This protein binds this small molecule.
Small molecule (SMILES): CC(=O)N[C@@H]1[C@@H](O)[C@H](O)[C@@H](CO)O[C@H]1O

Sequence of chain 3.A:
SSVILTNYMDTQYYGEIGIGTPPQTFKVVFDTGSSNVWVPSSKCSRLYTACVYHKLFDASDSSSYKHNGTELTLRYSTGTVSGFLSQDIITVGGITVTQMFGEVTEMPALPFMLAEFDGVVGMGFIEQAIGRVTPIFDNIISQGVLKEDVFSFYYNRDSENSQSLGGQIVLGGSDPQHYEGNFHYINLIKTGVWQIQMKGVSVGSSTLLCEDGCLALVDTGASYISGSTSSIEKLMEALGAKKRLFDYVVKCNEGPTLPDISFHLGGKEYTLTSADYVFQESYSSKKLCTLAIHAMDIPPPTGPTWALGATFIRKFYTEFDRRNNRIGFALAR

Binding-site contacts:
Ligand atom C2 contacts residue THR70 of chain 3.A at 4.4 Å.
Ligand atom O7 contacts residue ASN68 of chain 3.A at 3.3 Å (h-bond).
Ligand atom C1 contacts residue MET100 of chain 3.A at 3.9 Å (hydrophobic).
Ligand atom C4 contacts residue ASN68 of chain 3.A at 4.2 Å.
Ligand atom C5 contacts residue ASN68 of chain 3.A at 3.7 Å.
Ligand atom N2 contacts residue ASN68 of chain 3.A at 2.9 Å (h-bond).
Ligand atom C8 contacts residue ASN68 of chain 3.A at 3.6 Å.
Ligand atom N2 contacts residue THR70 of chain 3.A at 3.9 Å.
Ligand atom O5 contacts residue MET100 of chain 3.A at 3.6 Å.
Ligand atom C1 contacts residue ASN68 of chain 3.A at 1.4 Å.
Ligand atom C2 contacts residue ASN68 of chain 3.A at 2.5 Å.
Ligand atom O7 contacts residue HIS67 of chain 3.A at 3.8 Å.
Ligand atom C1 contacts residue THR70 of chain 3.A at 4.0 Å.
Ligand atom O5 contacts residue ASN68 of chain 3.A at 2.4 Å (h-bond).
Ligand atom C3 contacts residue ASN68 of chain 3.A at 3.8 Å.
Ligand atom C7 contacts residue ASN68 of chain 3.A at 3.5 Å.